A protein and the small-molecule ligand that binds it are described below.
Small molecule (SMILES): COc1ccc(C[C@H](NC(=O)[C@H](C)NC(=O)CN2CCOCC2)C(=O)N[C@@H](Cc2ccccc2)[C@@H](O)[C@H](C)CO)cc1

Sequence of chain 1.Z:
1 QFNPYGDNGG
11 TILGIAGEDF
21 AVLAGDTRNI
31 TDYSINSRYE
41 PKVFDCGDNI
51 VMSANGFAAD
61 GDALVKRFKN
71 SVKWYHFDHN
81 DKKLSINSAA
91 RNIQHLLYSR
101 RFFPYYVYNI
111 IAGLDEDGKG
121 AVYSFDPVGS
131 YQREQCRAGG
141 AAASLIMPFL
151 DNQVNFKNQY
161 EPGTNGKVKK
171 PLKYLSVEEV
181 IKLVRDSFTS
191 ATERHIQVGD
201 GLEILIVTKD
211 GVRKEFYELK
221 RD

Sequence of chain 1.Y:
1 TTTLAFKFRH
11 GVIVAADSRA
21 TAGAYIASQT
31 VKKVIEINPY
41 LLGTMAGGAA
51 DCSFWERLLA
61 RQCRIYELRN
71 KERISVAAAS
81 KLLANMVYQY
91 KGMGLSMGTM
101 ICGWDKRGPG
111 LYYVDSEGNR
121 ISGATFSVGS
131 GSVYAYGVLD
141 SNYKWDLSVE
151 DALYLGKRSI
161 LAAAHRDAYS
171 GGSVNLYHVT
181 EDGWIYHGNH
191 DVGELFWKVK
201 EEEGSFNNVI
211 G

Binding-site contacts:
Ligand atom C4 contacts residue ALA49 of chain 1.Y at 3.5 Å (hydrophobic).
Ligand atom C11 contacts residue TYR169 of chain 1.Y at 3.1 Å (hydrophobic).
Ligand atom C35 contacts residue ARG137 of chain 1.Z at 3.5 Å.
Ligand atom C7 contacts residue THR1 of chain 1.Y at 2.6 Å.
Ligand atom N22 contacts residue THR1 of chain 1.Y at 3.6 Å (h-bond).
Ligand atom C42 contacts residue GLY47 of chain 1.Y at 3.5 Å.
Ligand atom O49 contacts residue THR21 of chain 1.Y at 3.1 Å (h-bond).
Ligand atom C11 contacts residue THR1 of chain 1.Y at 2.5 Å.
Ligand atom O21 contacts residue GLY47 of chain 1.Y at 3.1 Å (h-bond).
Ligand atom C9 contacts residue THR1 of chain 1.Y at 1.4 Å.
Ligand atom C1 contacts residue MET45 of chain 1.Y at 3.6 Å (hydrophobic).
Ligand atom C8 contacts residue THR1 of chain 1.Y at 2.3 Å.
Ligand atom N25 contacts residue THR21 of chain 1.Y at 3.1 Å (h-bond).
Ligand atom O37 contacts residue ALA20 of chain 1.Y at 3.4 Å.
Ligand atom C7 contacts residue LYS33 of chain 1.Y at 3.7 Å.
Ligand atom C30 contacts residue SER130 of chain 1.Z at 3.4 Å.
Ligand atom O13 contacts residue THR1 of chain 1.Y at 2.6 Å (h-bond).
Ligand atom C12 contacts residue THR1 of chain 1.Y at 2.5 Å.
Ligand atom C10 contacts residue THR1 of chain 1.Y at 1.5 Å.
Ligand atom O13 contacts residue SER130 of chain 1.Y at 3.3 Å (h-bond).
Ligand atom C33 contacts residue SER124 of chain 1.Z at 3.5 Å.
Ligand atom C27 contacts residue THR21 of chain 1.Y at 3.6 Å.
Ligand atom C1 contacts residue LYS33 of chain 1.Y at 3.6 Å.
Ligand atom N22 contacts residue GLY47 of chain 1.Y at 3.1 Å (h-bond).
Ligand atom C23 contacts residue GLY47 of chain 1.Y at 3.7 Å.
Ligand atom N28 contacts residue ASP126 of chain 1.Z at 3.7 Å.
Ligand atom C11 contacts residue LYS33 of chain 1.Y at 3.5 Å.
Ligand atom O21 contacts residue THR1 of chain 1.Y at 2.3 Å (h-bond).
Ligand atom C10 contacts residue TYR169 of chain 1.Y at 3.7 Å (hydrophobic).
Ligand atom C3 contacts residue ALA49 of chain 1.Y at 3.4 Å (hydrophobic).
Ligand atom O49 contacts residue ALA20 of chain 1.Y at 3.3 Å.
Ligand atom C8 contacts residue LYS33 of chain 1.Y at 3.8 Å.
Ligand atom O13 contacts residue MES1 of chain 1.TA at 2.6 Å (h-bond).
Ligand atom C32 contacts residue SER130 of chain 1.Z at 3.3 Å.
Ligand atom C6 contacts residue LYS33 of chain 1.Y at 3.6 Å.
Ligand atom O34 contacts residue SER124 of chain 1.Z at 3.3 Å (h-bond).
Ligand atom C24 contacts residue GLY47 of chain 1.Y at 3.4 Å.
Ligand atom C11 contacts residue ARG19 of chain 1.Y at 3.0 Å.
Ligand atom O39 contacts residue ALA49 of chain 1.Y at 3.3 Å (h-bond).
Ligand atom O21 contacts residue MES1 of chain 1.TA at 3.3 Å (h-bond).